Sequence of chain 1.A:
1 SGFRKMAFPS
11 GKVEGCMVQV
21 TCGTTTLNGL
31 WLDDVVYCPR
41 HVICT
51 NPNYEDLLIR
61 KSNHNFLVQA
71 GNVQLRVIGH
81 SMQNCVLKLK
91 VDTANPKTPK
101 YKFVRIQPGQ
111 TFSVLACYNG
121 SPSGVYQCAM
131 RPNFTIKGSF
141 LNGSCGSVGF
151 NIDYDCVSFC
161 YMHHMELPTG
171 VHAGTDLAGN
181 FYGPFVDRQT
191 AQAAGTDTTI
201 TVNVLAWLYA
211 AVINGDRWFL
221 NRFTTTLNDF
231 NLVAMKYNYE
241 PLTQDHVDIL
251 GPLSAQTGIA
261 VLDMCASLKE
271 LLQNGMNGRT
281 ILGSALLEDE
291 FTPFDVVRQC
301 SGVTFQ

This small molecule binds to this protein.
Small molecule (SMILES): CC(C)C[C@H](NC(=O)[C@@H](NC(=O)c1cc2ccccc2[nH]1)C(C)C)C(=O)N[C@H](CO)C[C@@H]1CCNC1=O

Sequence of chain 1.B:
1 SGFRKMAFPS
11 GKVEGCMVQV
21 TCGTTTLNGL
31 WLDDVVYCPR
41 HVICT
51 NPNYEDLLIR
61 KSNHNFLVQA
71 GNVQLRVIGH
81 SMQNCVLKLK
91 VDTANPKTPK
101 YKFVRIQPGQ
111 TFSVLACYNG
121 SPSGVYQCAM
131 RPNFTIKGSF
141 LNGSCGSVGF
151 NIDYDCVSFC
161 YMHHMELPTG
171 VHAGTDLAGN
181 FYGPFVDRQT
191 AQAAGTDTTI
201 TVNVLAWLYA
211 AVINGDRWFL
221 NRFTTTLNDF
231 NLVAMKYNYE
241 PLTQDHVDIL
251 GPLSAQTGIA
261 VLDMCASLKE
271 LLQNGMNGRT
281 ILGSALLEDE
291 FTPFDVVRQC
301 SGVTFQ

Binding-site contacts:
Ligand atom N16 contacts residue CYS145 of chain 1.B at 3.0 Å (h-bond).
Ligand atom C17 contacts residue CYS145 of chain 1.B at 2.6 Å (hydrophobic).
Ligand atom O33 contacts residue GLU166 of chain 1.B at 2.6 Å (salt-bridge).
Ligand atom C37 contacts residue MET165 of chain 1.B at 3.7 Å (hydrophobic).
Ligand atom O26 contacts residue GLU166 of chain 1.B at 3.5 Å.
Ligand atom C13 contacts residue THR190 of chain 1.B at 3.3 Å.
Ligand atom C6 contacts residue ALA191 of chain 1.B at 3.2 Å (hydrophobic).
Ligand atom C16 contacts residue GLN192 of chain 1.B at 3.2 Å.
Ligand atom N16 contacts residue HIS164 of chain 1.B at 3.0 Å (h-bond).
Ligand atom O29 contacts residue GLN189 of chain 1.B at 3.3 Å.
Ligand atom O1 contacts residue CYS145 of chain 1.B at 2.7 Å (h-bond).
Ligand atom O1 contacts residue SER144 of chain 1.B at 3.4 Å (h-bond).
Ligand atom C19 contacts residue CYS145 of chain 1.B at 3.0 Å (hydrophobic).
Ligand atom O26 contacts residue PHE140 of chain 1.B at 3.5 Å.
Ligand atom C14 contacts residue HIS164 of chain 1.B at 3.6 Å.
Ligand atom C13 contacts residue ALA191 of chain 1.B at 2.6 Å (hydrophobic).
Ligand atom C13 contacts residue GLN192 of chain 1.B at 2.0 Å.
Ligand atom C7 contacts residue GLN192 of chain 1.B at 1.4 Å.
Ligand atom O26 contacts residue HIS163 of chain 1.B at 2.6 Å (h-bond).
Ligand atom C7 contacts residue THR190 of chain 1.B at 3.5 Å.
Ligand atom C6 contacts residue PRO168 of chain 1.B at 3.4 Å (hydrophobic).
Ligand atom C7 contacts residue ALA191 of chain 1.B at 2.3 Å (hydrophobic).
Ligand atom O33 contacts residue MET165 of chain 1.B at 3.2 Å.
Ligand atom C16 contacts residue THR190 of chain 1.B at 3.0 Å.
Ligand atom C35 contacts residue HIS41 of chain 1.B at 3.4 Å.
Ligand atom N2 contacts residue THR190 of chain 1.B at 3.5 Å (h-bond).
Ligand atom C3 contacts residue THR190 of chain 1.B at 2.9 Å.
Ligand atom C24 contacts residue GLU166 of chain 1.B at 3.6 Å.
Ligand atom C8 contacts residue CYS145 of chain 1.B at 1.8 Å (hydrophobic).
Ligand atom N23 contacts residue PHE140 of chain 1.B at 3.5 Å (h-bond).
Ligand atom C4 contacts residue THR190 of chain 1.B at 3.1 Å.
Ligand atom O26 contacts residue HIS172 of chain 1.B at 3.7 Å.
Ligand atom N10 contacts residue GLU166 of chain 1.B at 3.2 Å (salt-bridge).
Ligand atom N2 contacts residue ARG188 of chain 1.B at 3.4 Å (salt-bridge).
Ligand atom C6 contacts residue THR190 of chain 1.B at 3.4 Å.
Ligand atom C36 contacts residue HIS41 of chain 1.B at 3.5 Å.
Ligand atom N23 contacts residue GLU166 of chain 1.B at 3.4 Å (salt-bridge).
Ligand atom O1 contacts residue GLY143 of chain 1.B at 3.1 Å (h-bond).
Ligand atom C16 contacts residue ARG188 of chain 1.B at 3.5 Å.
Ligand atom C6 contacts residue GLN192 of chain 1.B at 2.8 Å.